The small molecule below binds the protein below.
Small molecule (SMILES): CC(=O)N[C@@H]1[C@@H](O)[C@H](O)[C@@H](CO)O[C@H]1O

Sequence of chain 1.E:
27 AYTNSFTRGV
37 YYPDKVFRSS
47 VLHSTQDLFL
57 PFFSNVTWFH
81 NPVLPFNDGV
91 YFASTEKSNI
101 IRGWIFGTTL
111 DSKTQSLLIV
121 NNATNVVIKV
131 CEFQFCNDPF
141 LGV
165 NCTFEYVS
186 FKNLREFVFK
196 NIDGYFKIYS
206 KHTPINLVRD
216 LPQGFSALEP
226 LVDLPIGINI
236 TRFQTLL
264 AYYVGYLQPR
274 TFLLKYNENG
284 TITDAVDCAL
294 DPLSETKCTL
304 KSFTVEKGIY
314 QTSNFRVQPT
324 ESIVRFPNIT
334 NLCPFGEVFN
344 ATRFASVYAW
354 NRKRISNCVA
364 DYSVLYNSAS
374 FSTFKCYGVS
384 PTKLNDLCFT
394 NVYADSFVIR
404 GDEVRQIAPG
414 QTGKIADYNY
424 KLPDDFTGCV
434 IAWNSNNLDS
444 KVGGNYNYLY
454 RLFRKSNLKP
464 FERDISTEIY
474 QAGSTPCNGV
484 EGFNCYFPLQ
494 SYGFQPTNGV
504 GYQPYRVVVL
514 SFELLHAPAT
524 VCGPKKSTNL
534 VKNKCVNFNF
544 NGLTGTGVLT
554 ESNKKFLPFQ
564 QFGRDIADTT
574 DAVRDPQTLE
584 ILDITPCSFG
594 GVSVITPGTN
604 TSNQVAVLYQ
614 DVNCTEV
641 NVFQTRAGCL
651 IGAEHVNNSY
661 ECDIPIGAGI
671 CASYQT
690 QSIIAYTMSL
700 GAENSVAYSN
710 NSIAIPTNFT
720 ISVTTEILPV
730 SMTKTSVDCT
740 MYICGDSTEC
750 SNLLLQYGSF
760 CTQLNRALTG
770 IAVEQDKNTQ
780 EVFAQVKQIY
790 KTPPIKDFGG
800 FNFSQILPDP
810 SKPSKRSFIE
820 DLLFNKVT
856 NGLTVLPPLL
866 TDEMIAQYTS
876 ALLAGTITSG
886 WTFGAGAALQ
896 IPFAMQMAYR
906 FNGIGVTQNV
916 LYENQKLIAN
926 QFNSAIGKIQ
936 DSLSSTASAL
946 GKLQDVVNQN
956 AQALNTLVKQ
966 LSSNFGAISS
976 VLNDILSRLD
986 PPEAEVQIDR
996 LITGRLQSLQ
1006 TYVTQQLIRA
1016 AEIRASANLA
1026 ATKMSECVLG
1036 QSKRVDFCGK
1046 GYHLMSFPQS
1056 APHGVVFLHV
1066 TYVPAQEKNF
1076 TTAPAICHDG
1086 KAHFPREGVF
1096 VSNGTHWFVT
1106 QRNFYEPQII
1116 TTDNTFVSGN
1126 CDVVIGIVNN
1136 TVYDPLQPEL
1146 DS

Binding-site contacts:
Ligand atom C1 contacts residue ASN165 of chain 1.E at 1.4 Å.
Ligand atom O7 contacts residue ASN165 of chain 1.E at 3.8 Å.
Ligand atom C2 contacts residue ASN165 of chain 1.E at 2.5 Å.
Ligand atom N2 contacts residue ASN165 of chain 1.E at 2.9 Å (h-bond).
Ligand atom C5 contacts residue ASN165 of chain 1.E at 3.7 Å.
Ligand atom C3 contacts residue ASN165 of chain 1.E at 3.8 Å.
Ligand atom O5 contacts residue ASN165 of chain 1.E at 2.4 Å (h-bond).
Ligand atom C4 contacts residue ASN165 of chain 1.E at 4.2 Å.
Ligand atom C7 contacts residue ASN165 of chain 1.E at 3.5 Å.